Sequence of chain 1.A:
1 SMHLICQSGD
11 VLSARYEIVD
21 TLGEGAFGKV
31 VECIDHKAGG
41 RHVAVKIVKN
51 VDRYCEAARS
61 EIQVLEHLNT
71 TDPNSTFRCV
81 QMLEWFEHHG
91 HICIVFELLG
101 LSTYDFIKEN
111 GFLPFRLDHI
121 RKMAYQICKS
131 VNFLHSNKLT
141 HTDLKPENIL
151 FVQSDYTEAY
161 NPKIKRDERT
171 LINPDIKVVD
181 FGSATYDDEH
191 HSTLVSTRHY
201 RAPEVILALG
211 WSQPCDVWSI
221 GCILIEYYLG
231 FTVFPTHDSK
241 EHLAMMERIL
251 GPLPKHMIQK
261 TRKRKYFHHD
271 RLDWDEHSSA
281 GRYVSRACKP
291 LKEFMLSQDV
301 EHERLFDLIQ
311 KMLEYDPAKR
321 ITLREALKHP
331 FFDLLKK

This protein binds this small molecule.
Small molecule (SMILES): CC(C)Oc1cccc(-c2coc3ccc(-c4cnn(C)c4)nc23)c1

Binding-site contacts:
Ligand atom C2 contacts residue GLY23 of chain 1.A at 3.8 Å.
Ligand atom O1 contacts residue LEU98 of chain 1.A at 3.9 Å.
Ligand atom N contacts residue ASP180 of chain 1.A at 4.0 Å.
Ligand atom C contacts residue GLU147 of chain 1.A at 3.8 Å.
Ligand atom C9 contacts residue LEU150 of chain 1.A at 3.4 Å (hydrophobic).
Ligand atom O1 contacts residue ALA44 of chain 1.A at 3.5 Å.
Ligand atom C6 contacts residue GLY100 of chain 1.A at 3.6 Å.
Ligand atom C16 contacts residue VAL179 of chain 1.A at 4.0 Å (hydrophobic).
Ligand atom C4 contacts residue ASP105 of chain 1.A at 3.6 Å.
Ligand atom O contacts residue GLY23 of chain 1.A at 3.5 Å.
Ligand atom N1 contacts residue LYS46 of chain 1.A at 3.9 Å.
Ligand atom O1 contacts residue GLU97 of chain 1.A at 3.8 Å.
Ligand atom C10 contacts residue LEU22 of chain 1.A at 4.0 Å (hydrophobic).
Ligand atom O1 contacts residue LEU99 of chain 1.A at 3.0 Å (h-bond).
Ligand atom C10 contacts residue LEU99 of chain 1.A at 3.3 Å (hydrophobic).
Ligand atom C13 contacts residue PHE96 of chain 1.A at 3.8 Å (hydrophobic).
Ligand atom C11 contacts residue ALA44 of chain 1.A at 3.6 Å (hydrophobic).
Ligand atom N2 contacts residue LEU150 of chain 1.A at 3.5 Å.
Ligand atom N1 contacts residue VAL179 of chain 1.A at 3.8 Å.
Ligand atom C10 contacts residue GLY100 of chain 1.A at 4.0 Å.
Ligand atom C18 contacts residue VAL30 of chain 1.A at 3.8 Å (hydrophobic).
Ligand atom C4 contacts residue LEU22 of chain 1.A at 3.5 Å (hydrophobic).
Ligand atom C11 contacts residue LEU150 of chain 1.A at 3.8 Å (hydrophobic).
Ligand atom C12 contacts residue GLU97 of chain 1.A at 3.5 Å.
Ligand atom C17 contacts residue ASP180 of chain 1.A at 3.8 Å.
Ligand atom C6 contacts residue LEU22 of chain 1.A at 3.8 Å (hydrophobic).
Ligand atom C7 contacts residue LEU150 of chain 1.A at 3.7 Å (hydrophobic).
Ligand atom C11 contacts residue GLU97 of chain 1.A at 4.0 Å.
Ligand atom C12 contacts residue ALA44 of chain 1.A at 3.7 Å (hydrophobic).
Ligand atom C16 contacts residue PHE96 of chain 1.A at 3.7 Å (hydrophobic).
Ligand atom C17 contacts residue PHE27 of chain 1.A at 4.0 Å (hydrophobic).
Ligand atom C5 contacts residue LEU22 of chain 1.A at 3.8 Å (hydrophobic).
Ligand atom N2 contacts residue VAL30 of chain 1.A at 3.9 Å.
Ligand atom N contacts residue LYS46 of chain 1.A at 3.2 Å (salt-bridge).
Ligand atom C10 contacts residue LEU150 of chain 1.A at 4.0 Å (hydrophobic).
Ligand atom C18 contacts residue VAL179 of chain 1.A at 3.9 Å (hydrophobic).
Ligand atom C17 contacts residue LYS46 of chain 1.A at 3.9 Å.
Ligand atom C12 contacts residue PHE96 of chain 1.A at 3.8 Å (hydrophobic).
Ligand atom C2 contacts residue GLU24 of chain 1.A at 3.6 Å.
Ligand atom C19 contacts residue LEU150 of chain 1.A at 3.3 Å (hydrophobic).